Sequence of chain 1.A:
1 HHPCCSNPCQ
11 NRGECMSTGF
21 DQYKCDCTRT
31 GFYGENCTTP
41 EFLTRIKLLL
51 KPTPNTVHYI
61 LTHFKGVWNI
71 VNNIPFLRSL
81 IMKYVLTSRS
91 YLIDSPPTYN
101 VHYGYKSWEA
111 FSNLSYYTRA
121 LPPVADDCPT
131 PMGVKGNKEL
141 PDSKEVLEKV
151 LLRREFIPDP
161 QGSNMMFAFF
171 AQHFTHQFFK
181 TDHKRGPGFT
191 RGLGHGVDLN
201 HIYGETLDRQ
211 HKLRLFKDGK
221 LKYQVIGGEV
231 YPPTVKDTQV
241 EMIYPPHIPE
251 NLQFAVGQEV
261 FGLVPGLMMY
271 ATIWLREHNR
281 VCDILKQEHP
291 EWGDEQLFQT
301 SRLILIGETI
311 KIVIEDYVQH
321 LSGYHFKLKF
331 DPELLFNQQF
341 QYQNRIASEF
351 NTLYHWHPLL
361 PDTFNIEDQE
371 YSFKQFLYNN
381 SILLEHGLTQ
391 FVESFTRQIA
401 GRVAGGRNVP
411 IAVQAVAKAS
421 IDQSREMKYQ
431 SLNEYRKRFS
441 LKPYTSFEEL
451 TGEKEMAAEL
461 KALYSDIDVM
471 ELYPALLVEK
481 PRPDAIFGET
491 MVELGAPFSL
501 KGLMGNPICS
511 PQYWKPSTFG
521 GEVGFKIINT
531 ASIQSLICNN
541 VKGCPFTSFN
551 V

A protein and the small-molecule ligand that binds it are described below.
Small molecule (SMILES): CC(=O)N[C@@H]1[C@@H](O)[C@H](O)[C@@H](CO)O[C@H]1O

Binding-site contacts:
Ligand atom O6 contacts residue TYR371 of chain 1.A at 4.5 Å.
Ligand atom C6 contacts residue TYR371 of chain 1.A at 4.1 Å (hydrophobic).
Ligand atom C6 contacts residue ILE382 of chain 1.A at 3.8 Å (hydrophobic).
Ligand atom C5 contacts residue ASN379 of chain 1.A at 3.6 Å.
Ligand atom C7 contacts residue ASN379 of chain 1.A at 3.7 Å.
Ligand atom C1 contacts residue GLN375 of chain 1.A at 3.9 Å.
Ligand atom O7 contacts residue LYS374 of chain 1.A at 4.0 Å.
Ligand atom C4 contacts residue ASN379 of chain 1.A at 4.2 Å.
Ligand atom O6 contacts residue GLU385 of chain 1.A at 4.0 Å.
Ligand atom C2 contacts residue GLN375 of chain 1.A at 4.2 Å.
Ligand atom C5 contacts residue ILE382 of chain 1.A at 4.1 Å (hydrophobic).
Ligand atom C2 contacts residue ASN379 of chain 1.A at 2.5 Å.
Ligand atom O7 contacts residue ASN379 of chain 1.A at 4.0 Å.
Ligand atom C3 contacts residue ASN379 of chain 1.A at 3.8 Å.
Ligand atom O6 contacts residue SER381 of chain 1.A at 3.6 Å.
Ligand atom O7 contacts residue GLN375 of chain 1.A at 3.5 Å.
Ligand atom C1 contacts residue ILE382 of chain 1.A at 4.0 Å (hydrophobic).
Ligand atom O5 contacts residue ILE382 of chain 1.A at 3.1 Å.
Ligand atom O6 contacts residue ILE382 of chain 1.A at 3.6 Å.
Ligand atom N2 contacts residue ASN379 of chain 1.A at 3.0 Å (h-bond).
Ligand atom O5 contacts residue GLN375 of chain 1.A at 4.3 Å.
Ligand atom C1 contacts residue ASN379 of chain 1.A at 1.4 Å.
Ligand atom O5 contacts residue ASN379 of chain 1.A at 2.3 Å (h-bond).
Ligand atom C7 contacts residue GLN375 of chain 1.A at 4.4 Å.